Sequence of chain 1.B:
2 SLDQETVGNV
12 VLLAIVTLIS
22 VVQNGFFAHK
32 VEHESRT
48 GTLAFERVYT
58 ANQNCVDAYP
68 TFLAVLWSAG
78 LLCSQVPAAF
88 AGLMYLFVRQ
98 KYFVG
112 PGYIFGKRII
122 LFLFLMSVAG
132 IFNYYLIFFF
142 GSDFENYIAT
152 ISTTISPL

Binding-site contacts:
Ligand atom C4 contacts residue GLY26 of chain 1.B at 3.5 Å.
Ligand atom C22 contacts residue PHE125 of chain 1.D at 3.4 Å (hydrophobic).
Ligand atom C4 contacts residue LYS118 of chain 1.D at 4.1 Å.
Ligand atom O30 contacts residue LYS118 of chain 1.D at 3.9 Å.
Ligand atom C1 contacts residue GLY26 of chain 1.B at 3.6 Å.
Ligand atom C17 contacts residue ILE115 of chain 1.D at 3.2 Å (hydrophobic).
Ligand atom C7 contacts residue ILE121 of chain 1.D at 3.9 Å (hydrophobic).
Ligand atom C3 contacts residue GLY26 of chain 1.B at 3.4 Å.
Ligand atom C9 contacts residue HIS30 of chain 1.B at 4.0 Å.
Ligand atom S31 contacts residue LEU122 of chain 1.D at 3.7 Å.
Ligand atom C6 contacts residue VAL23 of chain 1.B at 3.9 Å (hydrophobic).
Ligand atom C18 contacts residue LEU122 of chain 1.D at 4.0 Å (hydrophobic).
Ligand atom C16 contacts residue THR68 of chain 1.D at 4.0 Å.
Ligand atom C18 contacts residue LYS118 of chain 1.D at 4.0 Å.
Ligand atom C9 contacts residue GLY26 of chain 1.B at 3.9 Å.
Ligand atom C6 contacts residue PHE27 of chain 1.B at 3.4 Å (hydrophobic).
Ligand atom C7 contacts residue GLY26 of chain 1.B at 4.2 Å.
Ligand atom C5 contacts residue HIS30 of chain 1.B at 4.0 Å.
Ligand atom C1 contacts residue ILE115 of chain 1.D at 3.5 Å (hydrophobic).
Ligand atom C1 contacts residue ALA29 of chain 1.B at 4.1 Å (hydrophobic).
Ligand atom C20 contacts residue VAL23 of chain 1.B at 4.1 Å (hydrophobic).
Ligand atom C22 contacts residue LEU122 of chain 1.D at 3.9 Å (hydrophobic).
Ligand atom C11 contacts residue LYS118 of chain 1.D at 4.1 Å.
Ligand atom S31 contacts residue ILE121 of chain 1.D at 4.1 Å.
Ligand atom S31 contacts residue LYS118 of chain 1.D at 3.7 Å.
Ligand atom C3 contacts residue PHE27 of chain 1.B at 3.8 Å (hydrophobic).
Ligand atom CL1 contacts residue PHE27 of chain 1.B at 3.4 Å.
Ligand atom C2 contacts residue HIS30 of chain 1.B at 3.7 Å.
Ligand atom C13 contacts residue PHE27 of chain 1.B at 3.9 Å (hydrophobic).
Ligand atom C16 contacts residue GLY26 of chain 1.B at 4.1 Å.
Ligand atom C11 contacts residue GLY26 of chain 1.B at 3.8 Å.
Ligand atom C8 contacts residue GLY26 of chain 1.B at 4.1 Å.
Ligand atom C25 contacts residue ILE115 of chain 1.D at 4.2 Å (hydrophobic).
Ligand atom C20 contacts residue VAL22 of chain 1.B at 3.8 Å (hydrophobic).
Ligand atom C10 contacts residue ILE115 of chain 1.D at 4.1 Å (hydrophobic).
Ligand atom C4 contacts residue ILE115 of chain 1.D at 4.1 Å (hydrophobic).
Ligand atom C17 contacts residue ALA65 of chain 1.D at 4.2 Å (hydrophobic).
Ligand atom C10 contacts residue GLY26 of chain 1.B at 3.9 Å.
Ligand atom C21 contacts residue LEU122 of chain 1.D at 4.2 Å (hydrophobic).
Ligand atom C6 contacts residue GLY26 of chain 1.B at 3.5 Å.

The protein below binds the small molecule below.
Small molecule (SMILES): CC(C)c1ccc2c(c1)c(SC(C)(C)C)c(CC(C)(C)C(=O)O)n2Cc1ccc(Cl)cc1

Sequence of chain 1.D:
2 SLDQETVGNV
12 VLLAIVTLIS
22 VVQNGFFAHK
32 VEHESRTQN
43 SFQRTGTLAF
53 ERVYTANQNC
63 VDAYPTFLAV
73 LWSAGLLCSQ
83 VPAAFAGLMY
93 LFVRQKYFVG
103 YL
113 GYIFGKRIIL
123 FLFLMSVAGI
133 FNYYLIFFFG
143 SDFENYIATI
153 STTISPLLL